Sequence of chain 1.Y:
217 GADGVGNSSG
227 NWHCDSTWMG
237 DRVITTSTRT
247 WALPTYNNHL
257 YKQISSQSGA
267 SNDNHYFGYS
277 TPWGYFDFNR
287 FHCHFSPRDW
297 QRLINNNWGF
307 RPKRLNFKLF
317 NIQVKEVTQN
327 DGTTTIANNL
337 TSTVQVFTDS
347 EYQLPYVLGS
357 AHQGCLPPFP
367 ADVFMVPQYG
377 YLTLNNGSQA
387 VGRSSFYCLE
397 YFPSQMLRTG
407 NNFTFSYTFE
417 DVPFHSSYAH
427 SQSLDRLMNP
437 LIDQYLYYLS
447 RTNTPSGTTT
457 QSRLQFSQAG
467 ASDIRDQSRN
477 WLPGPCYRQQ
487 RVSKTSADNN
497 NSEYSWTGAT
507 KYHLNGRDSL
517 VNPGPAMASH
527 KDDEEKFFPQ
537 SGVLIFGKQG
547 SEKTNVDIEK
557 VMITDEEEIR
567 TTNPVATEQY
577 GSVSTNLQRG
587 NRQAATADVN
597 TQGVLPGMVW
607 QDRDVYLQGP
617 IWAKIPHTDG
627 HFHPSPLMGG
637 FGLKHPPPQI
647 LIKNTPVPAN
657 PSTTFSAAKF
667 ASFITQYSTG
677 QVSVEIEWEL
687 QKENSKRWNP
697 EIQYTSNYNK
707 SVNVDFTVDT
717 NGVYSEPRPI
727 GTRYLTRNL

The small molecule below binds the protein below.
Small molecule (SMILES): Nc1ncnc2c1ncn2[C@H]1C[C@H](O)[C@@H](COP(=O)(O)O)O1

Binding-site contacts:
Ligand atom O1P contacts residue LYS640 of chain 1.Y at 4.4 Å.
Ligand atom N1 contacts residue PRO630 of chain 1.Y at 4.0 Å.
Ligand atom C5 contacts residue PRO630 of chain 1.Y at 4.1 Å (hydrophobic).
Ligand atom C6 contacts residue SER631 of chain 1.Y at 4.3 Å.
Ligand atom N7 contacts residue SER631 of chain 1.Y at 3.3 Å.
Ligand atom P contacts residue HIS627 of chain 1.Y at 4.0 Å.
Ligand atom C8 contacts residue SER631 of chain 1.Y at 3.8 Å.
Ligand atom C8 contacts residue HIS629 of chain 1.Y at 3.6 Å.
Ligand atom N7 contacts residue HIS629 of chain 1.Y at 4.3 Å.
Ligand atom C5 contacts residue PRO419 of chain 1.Y at 4.0 Å (hydrophobic).
Ligand atom C6 contacts residue PRO630 of chain 1.Y at 4.3 Å (hydrophobic).
Ligand atom C1' contacts residue HIS629 of chain 1.Y at 3.8 Å.
Ligand atom N9 contacts residue PRO630 of chain 1.Y at 4.0 Å.
Ligand atom C2 contacts residue PRO630 of chain 1.Y at 3.5 Å (hydrophobic).
Ligand atom N6 contacts residue GLY638 of chain 1.Y at 3.0 Å (h-bond).
Ligand atom O5' contacts residue PRO630 of chain 1.Y at 3.9 Å.
Ligand atom C4 contacts residue SER631 of chain 1.Y at 4.4 Å.
Ligand atom O4' contacts residue HIS629 of chain 1.Y at 4.2 Å.
Ligand atom C4 contacts residue PRO419 of chain 1.Y at 4.4 Å (hydrophobic).
Ligand atom N6 contacts residue PHE637 of chain 1.Y at 4.0 Å.
Ligand atom N1 contacts residue GLY638 of chain 1.Y at 3.5 Å (h-bond).
Ligand atom N9 contacts residue HIS629 of chain 1.Y at 4.3 Å.
Ligand atom N6 contacts residue SER631 of chain 1.Y at 4.2 Å.
Ligand atom O4' contacts residue PRO630 of chain 1.Y at 3.4 Å.
Ligand atom C6 contacts residue GLY638 of chain 1.Y at 3.9 Å.
Ligand atom C1' contacts residue PRO630 of chain 1.Y at 4.0 Å (hydrophobic).
Ligand atom N6 contacts residue VAL418 of chain 1.Y at 3.5 Å.
Ligand atom N1 contacts residue PRO419 of chain 1.Y at 4.4 Å.
Ligand atom C5 contacts residue SER631 of chain 1.Y at 3.9 Å.
Ligand atom C6 contacts residue PRO419 of chain 1.Y at 4.1 Å (hydrophobic).
Ligand atom P contacts residue PRO630 of chain 1.Y at 4.5 Å.
Ligand atom O1P contacts residue PRO630 of chain 1.Y at 4.3 Å.
Ligand atom N3 contacts residue PRO630 of chain 1.Y at 3.3 Å.
Ligand atom C8 contacts residue PRO419 of chain 1.Y at 4.4 Å (hydrophobic).
Ligand atom N7 contacts residue PRO419 of chain 1.Y at 4.0 Å.
Ligand atom N6 contacts residue PRO419 of chain 1.Y at 4.5 Å.
Ligand atom N1 contacts residue VAL418 of chain 1.Y at 4.1 Å.
Ligand atom C6 contacts residue VAL418 of chain 1.Y at 4.0 Å (hydrophobic).
Ligand atom C2' contacts residue HIS629 of chain 1.Y at 4.5 Å.
Ligand atom C4 contacts residue PRO630 of chain 1.Y at 3.6 Å (hydrophobic).